The protein below binds the small molecule below.
Small molecule (SMILES): N[C@@]1(C(=O)O)CC[C@@H](C(=O)O)C1

Binding-site contacts:
Ligand atom CA contacts residue ALA148 of chain 1.B at 3.4 Å (hydrophobic).
Ligand atom CB1 contacts residue ASP277 of chain 1.B at 3.9 Å.
Ligand atom O contacts residue THR150 of chain 1.B at 2.8 Å (h-bond).
Ligand atom CA contacts residue THR150 of chain 1.B at 3.9 Å.
Ligand atom C contacts residue THR150 of chain 1.B at 3.9 Å.
Ligand atom C contacts residue ALA148 of chain 1.B at 4.0 Å (hydrophobic).
Ligand atom CB1 contacts residue SER125 of chain 1.B at 3.5 Å.
Ligand atom CB1 contacts residue ALA148 of chain 1.B at 3.1 Å (hydrophobic).
Ligand atom N contacts residue TYR198 of chain 1.B at 4.0 Å.
Ligand atom CG2 contacts residue ASP277 of chain 1.B at 3.5 Å.
Ligand atom OXT contacts residue TYR126 of chain 1.B at 3.6 Å.
Ligand atom O contacts residue SER149 of chain 1.B at 3.4 Å.
Ligand atom C contacts residue TYR198 of chain 1.B at 3.5 Å (hydrophobic).
Ligand atom CE contacts residue ARG44 of chain 1.B at 3.3 Å.
Ligand atom OZ1 contacts residue ARG44 of chain 1.B at 2.7 Å (salt-bridge).
Ligand atom CG2 contacts residue GLY278 of chain 1.B at 3.8 Å.
Ligand atom OXT contacts residue SER125 of chain 1.B at 4.0 Å.
Ligand atom O contacts residue ALA148 of chain 1.B at 3.8 Å.
Ligand atom OXT contacts residue TYR198 of chain 1.B at 3.5 Å.
Ligand atom CA contacts residue TYR198 of chain 1.B at 3.9 Å (hydrophobic).
Ligand atom OZ2 contacts residue LYS365 of chain 1.B at 2.6 Å (salt-bridge).
Ligand atom OZ1 contacts residue ARG40 of chain 1.B at 3.7 Å.
Ligand atom OZ2 contacts residue ARG44 of chain 1.B at 2.8 Å (salt-bridge).
Ligand atom CG2 contacts residue ARG40 of chain 1.B at 3.5 Å.
Ligand atom CE contacts residue ARG40 of chain 1.B at 3.5 Å.
Ligand atom CB2 contacts residue TYR198 of chain 1.B at 3.6 Å (hydrophobic).
Ligand atom CB2 contacts residue GLY278 of chain 1.B at 3.9 Å.
Ligand atom O contacts residue SER127 of chain 1.B at 2.5 Å (h-bond).
Ligand atom C contacts residue SER125 of chain 1.B at 3.9 Å.
Ligand atom OZ1 contacts residue SER125 of chain 1.B at 3.8 Å.
Ligand atom CA contacts residue ASP277 of chain 1.B at 3.4 Å.
Ligand atom O contacts residue TYR198 of chain 1.B at 3.3 Å.
Ligand atom N contacts residue ASP277 of chain 1.B at 2.7 Å (salt-bridge).
Ligand atom CB2 contacts residue ASP277 of chain 1.B at 3.1 Å.
Ligand atom N contacts residue THR150 of chain 1.B at 2.9 Å (h-bond).
Ligand atom CE contacts residue LYS365 of chain 1.B at 3.7 Å.
Ligand atom C contacts residue SER127 of chain 1.B at 3.5 Å.
Ligand atom OZ2 contacts residue ARG40 of chain 1.B at 3.5 Å (salt-bridge).
Ligand atom N contacts residue ALA148 of chain 1.B at 2.7 Å (h-bond).
Ligand atom OXT contacts residue SER127 of chain 1.B at 3.2 Å (h-bond).

Sequence of chain 1.B:
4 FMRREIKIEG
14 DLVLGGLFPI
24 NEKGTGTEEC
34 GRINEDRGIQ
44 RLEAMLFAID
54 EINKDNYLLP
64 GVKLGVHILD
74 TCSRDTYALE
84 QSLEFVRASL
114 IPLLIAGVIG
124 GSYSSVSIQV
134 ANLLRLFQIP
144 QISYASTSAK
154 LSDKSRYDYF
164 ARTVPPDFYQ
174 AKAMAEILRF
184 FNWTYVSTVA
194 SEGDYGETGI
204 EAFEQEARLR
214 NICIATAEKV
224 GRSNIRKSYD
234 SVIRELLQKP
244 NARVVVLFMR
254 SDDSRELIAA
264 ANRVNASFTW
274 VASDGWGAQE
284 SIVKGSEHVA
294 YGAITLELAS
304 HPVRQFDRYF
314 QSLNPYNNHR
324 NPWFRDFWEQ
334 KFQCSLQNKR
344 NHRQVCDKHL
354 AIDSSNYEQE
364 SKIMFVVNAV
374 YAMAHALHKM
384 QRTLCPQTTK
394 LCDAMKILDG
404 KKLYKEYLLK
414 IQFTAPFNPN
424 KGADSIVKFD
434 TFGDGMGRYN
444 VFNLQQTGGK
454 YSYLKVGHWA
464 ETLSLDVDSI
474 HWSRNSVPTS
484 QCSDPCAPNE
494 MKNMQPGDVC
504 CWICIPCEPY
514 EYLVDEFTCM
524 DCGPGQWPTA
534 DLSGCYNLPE